This protein binds this small molecule.
Small molecule (SMILES): O=P(O)(O)OC[C@H]1O[C@H](O)[C@@H](O)[C@@H](O)[C@@H]1O

Sequence of chain 1.C:
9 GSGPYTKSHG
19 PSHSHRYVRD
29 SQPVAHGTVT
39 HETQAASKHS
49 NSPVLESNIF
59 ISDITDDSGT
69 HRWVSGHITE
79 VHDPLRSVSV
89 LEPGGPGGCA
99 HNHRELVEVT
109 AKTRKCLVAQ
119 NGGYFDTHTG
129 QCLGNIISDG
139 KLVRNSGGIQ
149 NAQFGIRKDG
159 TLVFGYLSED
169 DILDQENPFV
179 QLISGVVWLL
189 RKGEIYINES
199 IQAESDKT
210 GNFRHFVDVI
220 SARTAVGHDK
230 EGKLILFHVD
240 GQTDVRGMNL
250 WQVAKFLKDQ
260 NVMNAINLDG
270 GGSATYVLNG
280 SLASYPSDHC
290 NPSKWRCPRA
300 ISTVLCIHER

Binding-site contacts:
Ligand atom C5 contacts residue ARG298 of chain 1.C at 4.5 Å.
Ligand atom O2P contacts residue GLY270 of chain 1.C at 4.0 Å.
Ligand atom O3P contacts residue ARG298 of chain 1.C at 2.9 Å (salt-bridge).
Ligand atom O1P contacts residue ASP287 of chain 1.C at 4.4 Å.
Ligand atom P contacts residue GLY270 of chain 1.C at 4.3 Å.
Ligand atom O1P contacts residue GLY271 of chain 1.C at 4.0 Å.
Ligand atom C6 contacts residue ARG298 of chain 1.C at 3.5 Å.
Ligand atom P contacts residue THR242 of chain 1.C at 3.6 Å.
Ligand atom O1P contacts residue THR242 of chain 1.C at 4.0 Å.
Ligand atom O1P contacts residue SER286 of chain 1.C at 4.5 Å.
Ligand atom O6 contacts residue NDG1 of chain 1.S at 3.5 Å (h-bond).
Ligand atom O3P contacts residue THR242 of chain 1.C at 4.5 Å.
Ligand atom O6 contacts residue ARG298 of chain 1.C at 4.1 Å.
Ligand atom O6 contacts residue SER10 of chain 1.C at 3.4 Å (h-bond).
Ligand atom O5 contacts residue GLY9 of chain 1.C at 4.0 Å.
Ligand atom P contacts residue ARG298 of chain 1.C at 3.8 Å.
Ligand atom O4 contacts residue ARG298 of chain 1.C at 3.9 Å.
Ligand atom O3P contacts residue GLY270 of chain 1.C at 3.5 Å.
Ligand atom P contacts residue SER10 of chain 1.C at 3.4 Å.
Ligand atom P contacts residue GLY271 of chain 1.C at 3.9 Å.
Ligand atom O1P contacts residue ARG298 of chain 1.C at 3.8 Å.
Ligand atom O3P contacts residue NDG1 of chain 1.S at 2.4 Å (h-bond).
Ligand atom O2P contacts residue NDG1 of chain 1.S at 3.9 Å.
Ligand atom O3P contacts residue GLY271 of chain 1.C at 2.9 Å (h-bond).
Ligand atom O4 contacts residue ASP287 of chain 1.C at 3.8 Å.
Ligand atom O2P contacts residue THR242 of chain 1.C at 2.3 Å (h-bond).
Ligand atom C6 contacts residue NDG1 of chain 1.S at 3.9 Å.
Ligand atom O3P contacts residue SER10 of chain 1.C at 3.7 Å.
Ligand atom P contacts residue NDG1 of chain 1.S at 3.4 Å.
Ligand atom O2P contacts residue SER10 of chain 1.C at 2.7 Å (h-bond).
Ligand atom O2P contacts residue SER220 of chain 1.C at 4.4 Å.
Ligand atom C4 contacts residue ARG298 of chain 1.C at 4.2 Å.